Sequence of chain 1.D:
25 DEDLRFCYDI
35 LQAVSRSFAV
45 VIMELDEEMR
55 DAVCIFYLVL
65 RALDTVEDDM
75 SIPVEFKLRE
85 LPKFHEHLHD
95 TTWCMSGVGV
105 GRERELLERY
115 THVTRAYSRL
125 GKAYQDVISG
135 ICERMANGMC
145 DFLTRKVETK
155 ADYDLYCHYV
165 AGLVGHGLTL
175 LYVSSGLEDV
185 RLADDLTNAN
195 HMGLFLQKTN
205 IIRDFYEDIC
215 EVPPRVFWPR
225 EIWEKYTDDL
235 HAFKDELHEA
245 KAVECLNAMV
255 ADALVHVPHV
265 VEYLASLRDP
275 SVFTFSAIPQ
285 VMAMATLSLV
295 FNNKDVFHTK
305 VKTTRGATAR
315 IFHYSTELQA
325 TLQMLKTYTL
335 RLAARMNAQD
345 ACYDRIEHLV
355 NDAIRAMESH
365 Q

Binding-site contacts:
Ligand atom OAC contacts residue TYR61 of chain 1.D at 2.7 Å (h-bond).
Ligand atom OAC contacts residue PHE42 of chain 1.D at 3.9 Å.
Ligand atom OAC contacts residue SER39 of chain 1.D at 2.6 Å.
Ligand atom PAZ contacts residue TYR61 of chain 1.D at 3.1 Å.
Ligand atom OAD contacts residue SER41 of chain 1.D at 2.9 Å (h-bond).
Ligand atom OAH contacts residue ARG65 of chain 1.D at 2.5 Å (salt-bridge).
Ligand atom OAB contacts residue SER41 of chain 1.D at 4.0 Å.
Ligand atom OAC contacts residue SER41 of chain 1.D at 4.3 Å.
Ligand atom OAE contacts residue ARG65 of chain 1.D at 4.5 Å.
Ligand atom OAE contacts residue SER41 of chain 1.D at 4.0 Å.
Ligand atom PAZ contacts residue ARG65 of chain 1.D at 3.6 Å.
Ligand atom CAX contacts residue SER41 of chain 1.D at 4.0 Å.
Ligand atom OAE contacts residue VAL38 of chain 1.D at 3.6 Å (h-bond).
Ligand atom OAE contacts residue ARG40 of chain 1.D at 3.8 Å.
Ligand atom PAZ contacts residue SER39 of chain 1.D at 4.1 Å.
Ligand atom PAY contacts residue SER41 of chain 1.D at 4.2 Å.
Ligand atom OAH contacts residue TYR61 of chain 1.D at 3.0 Å (h-bond).
Ligand atom OAG contacts residue TYR61 of chain 1.D at 3.3 Å (h-bond).
Ligand atom OAC contacts residue ARG65 of chain 1.D at 3.7 Å.
Ligand atom OAF contacts residue ARG65 of chain 1.D at 3.9 Å.
Ligand atom OAE contacts residue SER39 of chain 1.D at 3.5 Å.

The small molecule below binds the protein below.
Small molecule (SMILES): CCCCCCCCCC[n+]1ccn(CC(O)(P(=O)([O-])O)P(=O)(O)O)c1